A small-molecule ligand and the protein it binds are described below.
Small molecule (SMILES): NCC(=O)O

Sequence of chain 1.D:
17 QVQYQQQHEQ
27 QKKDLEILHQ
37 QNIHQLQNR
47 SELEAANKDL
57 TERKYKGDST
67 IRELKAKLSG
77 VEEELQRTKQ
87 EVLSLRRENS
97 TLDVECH

Sequence of chain 1.C:
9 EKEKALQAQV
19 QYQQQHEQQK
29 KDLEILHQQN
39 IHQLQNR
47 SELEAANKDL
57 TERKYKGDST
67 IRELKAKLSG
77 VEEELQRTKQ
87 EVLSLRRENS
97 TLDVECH

Binding-site contacts:
Ligand atom CA contacts residue ARG45 of chain 1.C at 4.0 Å.
Ligand atom C contacts residue ARG45 of chain 1.C at 3.6 Å.
Ligand atom OXT contacts residue ARG45 of chain 1.C at 3.4 Å.
Ligand atom N contacts residue MSE46 of chain 1.D at 3.1 Å.
Ligand atom OXT contacts residue GLN41 of chain 1.C at 3.5 Å (h-bond).
Ligand atom C contacts residue MSE46 of chain 1.D at 4.3 Å.
Ligand atom O contacts residue ARG45 of chain 1.C at 3.9 Å.
Ligand atom O contacts residue GLN41 of chain 1.C at 3.9 Å.
Ligand atom N contacts residue LEU42 of chain 1.C at 3.9 Å.
Ligand atom C contacts residue GLN41 of chain 1.C at 4.2 Å.
Ligand atom C contacts residue LEU42 of chain 1.C at 4.4 Å (hydrophobic).
Ligand atom CA contacts residue MSE46 of chain 1.D at 3.8 Å.
Ligand atom OXT contacts residue MSE46 of chain 1.D at 3.9 Å.
Ligand atom OXT contacts residue LEU42 of chain 1.C at 3.4 Å.